Binding-site contacts:
Ligand atom C12 contacts residue LEU97 of chain 1.B at 3.7 Å (hydrophobic).
Ligand atom C2 contacts residue MET221 of chain 1.B at 3.6 Å (hydrophobic).
Ligand atom C10 contacts residue ASP100 of chain 1.B at 4.0 Å.
Ligand atom N contacts residue MET221 of chain 1.B at 4.1 Å.
Ligand atom C1 contacts residue POP1 of chain 1.G at 3.5 Å.
Ligand atom C7 contacts residue TRP298 of chain 1.B at 3.5 Å (hydrophobic).
Ligand atom C3 contacts residue LEU187 of chain 1.B at 4.2 Å (hydrophobic).
Ligand atom C10 contacts residue THR96 of chain 1.B at 4.0 Å.
Ligand atom C7 contacts residue HIS299 of chain 1.B at 4.2 Å.
Ligand atom C4 contacts residue MET221 of chain 1.B at 3.4 Å (hydrophobic).
Ligand atom C8 contacts residue POP1 of chain 1.G at 4.2 Å.
Ligand atom C5 contacts residue POP1 of chain 1.G at 3.8 Å.
Ligand atom C12 contacts residue ILE70 of chain 1.B at 3.7 Å (hydrophobic).
Ligand atom C11 contacts residue LEU97 of chain 1.B at 3.4 Å (hydrophobic).
Ligand atom C11 contacts residue THR96 of chain 1.B at 3.8 Å.
Ligand atom C5 contacts residue GLY186 of chain 1.B at 3.4 Å.
Ligand atom C10 contacts residue LEU97 of chain 1.B at 4.1 Å (hydrophobic).
Ligand atom C3 contacts residue VAL191 of chain 1.B at 3.5 Å (hydrophobic).
Ligand atom C5 contacts residue VAL222 of chain 1.B at 3.6 Å (hydrophobic).
Ligand atom C2 contacts residue GLY186 of chain 1.B at 3.6 Å.
Ligand atom C10 contacts residue LEU187 of chain 1.B at 3.9 Å (hydrophobic).
Ligand atom C9 contacts residue POP1 of chain 1.G at 4.2 Å.
Ligand atom C6 contacts residue TYR295 of chain 1.B at 3.5 Å (hydrophobic).
Ligand atom C7 contacts residue POP1 of chain 1.G at 4.3 Å.
Ligand atom C4 contacts residue ASN225 of chain 1.B at 4.0 Å.
Ligand atom C6 contacts residue MET73 of chain 1.B at 3.9 Å (hydrophobic).
Ligand atom C10 contacts residue PHE157 of chain 1.B at 4.1 Å (hydrophobic).
Ligand atom N contacts residue TYR295 of chain 1.B at 4.1 Å.
Ligand atom C4 contacts residue TYR295 of chain 1.B at 3.4 Å (hydrophobic).
Ligand atom C9 contacts residue LEU187 of chain 1.B at 3.8 Å (hydrophobic).
Ligand atom C5 contacts residue ARG182 of chain 1.B at 3.4 Å.
Ligand atom C2 contacts residue VAL191 of chain 1.B at 4.2 Å (hydrophobic).
Ligand atom C4 contacts residue ARG182 of chain 1.B at 4.2 Å.
Ligand atom C7 contacts residue TYR305 of chain 1.B at 3.5 Å (hydrophobic).
Ligand atom C7 contacts residue ASN225 of chain 1.B at 3.3 Å.
Ligand atom C5 contacts residue MET221 of chain 1.B at 3.6 Å (hydrophobic).
Ligand atom C3 contacts residue MET73 of chain 1.B at 4.2 Å (hydrophobic).
Ligand atom C9 contacts residue ASP100 of chain 1.B at 3.9 Å.
Ligand atom C11 contacts residue TYR93 of chain 1.B at 4.0 Å (hydrophobic).
Ligand atom C7 contacts residue TYR295 of chain 1.B at 3.4 Å (hydrophobic).

Sequence of chain 1.B:
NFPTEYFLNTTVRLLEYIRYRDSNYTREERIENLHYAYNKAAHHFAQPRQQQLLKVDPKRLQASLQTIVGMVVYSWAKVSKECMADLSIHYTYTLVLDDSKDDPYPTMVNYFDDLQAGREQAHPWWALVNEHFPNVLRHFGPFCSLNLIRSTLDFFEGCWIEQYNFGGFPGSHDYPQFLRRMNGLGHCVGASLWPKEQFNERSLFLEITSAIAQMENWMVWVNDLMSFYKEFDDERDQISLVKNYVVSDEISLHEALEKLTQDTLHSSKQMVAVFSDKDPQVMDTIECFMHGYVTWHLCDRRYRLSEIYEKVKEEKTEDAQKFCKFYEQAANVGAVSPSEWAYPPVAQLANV

A small-molecule ligand and the protein it binds are described below.
Small molecule (SMILES): CC[N+](CC)(CC)Cc1ccccc1